Sequence of chain 1.QC:
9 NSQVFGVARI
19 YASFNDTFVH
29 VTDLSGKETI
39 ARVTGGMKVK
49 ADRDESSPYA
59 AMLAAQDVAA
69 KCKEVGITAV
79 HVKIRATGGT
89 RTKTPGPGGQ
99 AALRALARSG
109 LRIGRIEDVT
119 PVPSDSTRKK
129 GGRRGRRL

This protein binds this small molecule.
Small molecule (SMILES): CC(=O)c1cccc(N[C@H]2[C@H](N)[C@@](NC(=O)N(C)C)([C@H](C)O)[C@@](C)(O)[C@@]2(O)COC(=O)c2c(C)cccc2O)c1

Binding-site contacts:
Ligand atom C9 contacts residue ARG134 of chain 1.QC at 3.7 Å.
Ligand atom C1 contacts residue LEU136 of chain 1.QC at 4.4 Å (hydrophobic).
Ligand atom C10 contacts residue LEU136 of chain 1.QC at 3.5 Å (hydrophobic).
Ligand atom C9 contacts residue LEU136 of chain 1.QC at 3.8 Å (hydrophobic).
Ligand atom N4 contacts residue LEU136 of chain 1.QC at 3.7 Å.